Sequence of chain 3.A:
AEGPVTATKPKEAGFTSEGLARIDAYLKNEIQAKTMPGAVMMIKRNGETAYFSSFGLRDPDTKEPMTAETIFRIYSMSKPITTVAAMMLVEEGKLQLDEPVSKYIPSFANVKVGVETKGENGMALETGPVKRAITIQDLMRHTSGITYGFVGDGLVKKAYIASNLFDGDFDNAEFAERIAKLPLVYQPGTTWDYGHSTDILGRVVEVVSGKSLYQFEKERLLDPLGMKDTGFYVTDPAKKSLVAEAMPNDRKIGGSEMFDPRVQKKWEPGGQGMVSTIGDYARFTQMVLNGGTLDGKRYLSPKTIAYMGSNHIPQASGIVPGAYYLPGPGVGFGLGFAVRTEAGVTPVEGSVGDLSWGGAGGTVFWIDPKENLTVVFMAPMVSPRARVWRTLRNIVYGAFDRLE

Binding-site contacts:
Ligand atom C3' contacts residue ARG409 of chain 3.A at 3.9 Å.
Ligand atom O9 contacts residue SER100 of chain 3.A at 2.2 Å (h-bond).
Ligand atom C13 contacts residue ILE277 of chain 3.A at 3.4 Å (hydrophobic).
Ligand atom C17 contacts residue GLN296 of chain 3.A at 3.5 Å.
Ligand atom N5 contacts residue ALA384 of chain 3.A at 3.8 Å.
Ligand atom C2 contacts residue TYR218 of chain 3.A at 3.9 Å (hydrophobic).
Ligand atom O12 contacts residue SER100 of chain 3.A at 3.6 Å (h-bond).
Ligand atom C14 contacts residue ILE277 of chain 3.A at 3.9 Å (hydrophobic).
Ligand atom C7 contacts residue SER100 of chain 3.A at 2.5 Å.
Ligand atom S19 contacts residue ILE277 of chain 3.A at 3.6 Å.
Ligand atom C16 contacts residue GLN296 of chain 3.A at 3.0 Å.
Ligand atom O12 contacts residue GLN296 of chain 3.A at 3.3 Å.
Ligand atom O4B contacts residue ARG409 of chain 3.A at 2.4 Å (salt-bridge).
Ligand atom N5 contacts residue SER100 of chain 3.A at 3.8 Å.
Ligand atom C8 contacts residue SER100 of chain 3.A at 1.4 Å.
Ligand atom C4' contacts residue ARG409 of chain 3.A at 3.1 Å.
Ligand atom N10 contacts residue ALA384 of chain 3.A at 3.7 Å.
Ligand atom C6 contacts residue TYR218 of chain 3.A at 3.5 Å (hydrophobic).
Ligand atom C15 contacts residue PHE174 of chain 3.A at 3.2 Å (hydrophobic).
Ligand atom C13 contacts residue TYR99 of chain 3.A at 3.5 Å (hydrophobic).
Ligand atom C15 contacts residue GLN296 of chain 3.A at 3.2 Å.
Ligand atom S1 contacts residue VAL175 of chain 3.A at 3.7 Å.
Ligand atom C16 contacts residue PHE174 of chain 3.A at 3.5 Å (hydrophobic).
Ligand atom C14 contacts residue PHE174 of chain 3.A at 3.9 Å (hydrophobic).
Ligand atom O9 contacts residue TYR99 of chain 3.A at 3.4 Å.
Ligand atom N10 contacts residue SER100 of chain 3.A at 3.6 Å.
Ligand atom O12 contacts residue TYR99 of chain 3.A at 3.6 Å.
Ligand atom C3' contacts residue LEU350 of chain 3.A at 3.9 Å (hydrophobic).
Ligand atom C4 contacts residue ARG409 of chain 3.A at 3.6 Å.
Ligand atom S1 contacts residue PHE174 of chain 3.A at 3.6 Å.
Ligand atom C8 contacts residue TYR218 of chain 3.A at 3.8 Å (hydrophobic).
Ligand atom O4A contacts residue TRP413 of chain 3.A at 3.8 Å.
Ligand atom C6 contacts residue SER100 of chain 3.A at 3.3 Å.
Ligand atom C11 contacts residue TYR99 of chain 3.A at 3.9 Å (hydrophobic).
Ligand atom O4A contacts residue ARG409 of chain 3.A at 3.4 Å (salt-bridge).
Ligand atom O4A contacts residue GLY383 of chain 3.A at 3.7 Å.
Ligand atom O4A contacts residue ALA384 of chain 3.A at 3.6 Å (h-bond).
Ligand atom O9 contacts residue ALA384 of chain 3.A at 2.9 Å (h-bond).
Ligand atom C2 contacts residue VAL175 of chain 3.A at 3.6 Å (hydrophobic).
Ligand atom O9 contacts residue GLY383 of chain 3.A at 3.5 Å.

A protein and the small-molecule ligand that binds it are described below.
Small molecule (SMILES): COC(=O)CC1=C(C(=O)O)N[C@@H]([C@@H](C=O)NC(=O)Cc2cccs2)SC1